This protein binds this small molecule.
Small molecule (SMILES): CC(C)C[C@@H](C=O)NC(=O)[C@H](CC(N)=O)NC(=O)[C@H](CC(C)C)NC(=O)[C@@H](NC(=O)[C@@H](NC(=O)[C@@H]1CCCN1C(=O)[C@H](CCCN=C(N)N)NC(=O)[C@H](CCCCN)NC(=O)[C@@H]1CCCN1)[C@@H](C)O)[C@@H](C)O

Binding-site contacts:
Ligand atom NH2 contacts residue GLU329 of chain 1.A at 2.7 Å (salt-bridge).
Ligand atom O contacts residue TRP324 of chain 1.A at 3.8 Å.
Ligand atom CB contacts residue TYR130 of chain 1.A at 3.7 Å (hydrophobic).
Ligand atom C contacts residue ARG127 of chain 1.A at 3.7 Å.
Ligand atom O contacts residue GLU126 of chain 1.A at 3.9 Å.
Ligand atom CD1 contacts residue ASP112 of chain 1.A at 3.6 Å.
Ligand atom NH1 contacts residue TYR130 of chain 1.A at 3.7 Å.
Ligand atom CB contacts residue CYS163 of chain 1.A at 3.8 Å (hydrophobic).
Ligand atom C contacts residue SER161 of chain 1.A at 3.6 Å.
Ligand atom CG contacts residue VAL118 of chain 1.A at 3.8 Å (hydrophobic).
Ligand atom CB contacts residue MET121 of chain 1.A at 3.7 Å (hydrophobic).
Ligand atom CD1 contacts residue VAL118 of chain 1.A at 3.7 Å (hydrophobic).
Ligand atom N contacts residue TRP324 of chain 1.A at 3.9 Å.
Ligand atom CD2 contacts residue VAL118 of chain 1.A at 3.6 Å (hydrophobic).
Ligand atom O contacts residue SER161 of chain 1.A at 3.6 Å.
Ligand atom O contacts residue ARG127 of chain 1.A at 2.6 Å (salt-bridge).
Ligand atom CA contacts residue ASP162 of chain 1.A at 3.6 Å.
Ligand atom CD contacts residue TRP324 of chain 1.A at 3.8 Å (hydrophobic).
Ligand atom CA contacts residue SER161 of chain 1.A at 3.3 Å.
Ligand atom CG contacts residue TRP324 of chain 1.A at 3.4 Å (hydrophobic).
Ligand atom C contacts residue ASP162 of chain 1.A at 3.4 Å.
Ligand atom O contacts residue ASP162 of chain 1.A at 3.2 Å.
Ligand atom CG contacts residue TYR130 of chain 1.A at 3.9 Å (hydrophobic).
Ligand atom NH2 contacts residue TRP324 of chain 1.A at 3.0 Å (h-bond).
Ligand atom N contacts residue SER161 of chain 1.A at 3.0 Å (h-bond).
Ligand atom CD contacts residue GLU126 of chain 1.A at 3.8 Å.
Ligand atom CZ contacts residue TRP324 of chain 1.A at 3.8 Å (hydrophobic).
Ligand atom CD contacts residue TYR130 of chain 1.A at 3.7 Å (hydrophobic).
Ligand atom O contacts residue GLU126 of chain 1.A at 3.1 Å (salt-bridge).
Ligand atom CG contacts residue GLU126 of chain 1.A at 3.5 Å.
Ligand atom NH2 contacts residue ASP326 of chain 1.A at 3.4 Å.
Ligand atom NH2 contacts residue TYR133 of chain 1.A at 3.8 Å.
Ligand atom OG1 contacts residue ARG127 of chain 1.A at 3.0 Å (salt-bridge).
Ligand atom O contacts residue MET121 of chain 1.A at 3.0 Å (h-bond).
Ligand atom O contacts residue CYS163 of chain 1.A at 3.9 Å.
Ligand atom NH1 contacts residue GLU329 of chain 1.A at 2.9 Å (salt-bridge).
Ligand atom CA contacts residue TRP324 of chain 1.A at 3.5 Å (hydrophobic).
Ligand atom CD contacts residue TYR130 of chain 1.A at 3.6 Å (hydrophobic).
Ligand atom CZ contacts residue GLU329 of chain 1.A at 3.6 Å.
Ligand atom NE contacts residue TRP324 of chain 1.A at 3.7 Å.

Sequence of chain 1.A:
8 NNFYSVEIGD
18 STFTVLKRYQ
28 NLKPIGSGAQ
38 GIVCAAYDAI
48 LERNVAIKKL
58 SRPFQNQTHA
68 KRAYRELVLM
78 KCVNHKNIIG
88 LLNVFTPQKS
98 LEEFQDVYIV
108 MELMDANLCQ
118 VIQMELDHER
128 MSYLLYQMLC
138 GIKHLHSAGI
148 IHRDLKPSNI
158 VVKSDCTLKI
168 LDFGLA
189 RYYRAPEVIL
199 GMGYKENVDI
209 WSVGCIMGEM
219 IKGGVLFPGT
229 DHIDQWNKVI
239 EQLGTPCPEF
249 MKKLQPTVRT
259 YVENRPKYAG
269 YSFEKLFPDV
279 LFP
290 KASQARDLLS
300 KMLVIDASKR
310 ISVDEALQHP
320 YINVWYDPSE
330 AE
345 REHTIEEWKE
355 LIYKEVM